The small molecule below binds the protein below.
Small molecule (SMILES): CC(=O)N[C@@H]1[C@@H](O)[C@H](O)[C@@H](CO)O[C@H]1O

Sequence of chain 1.H:
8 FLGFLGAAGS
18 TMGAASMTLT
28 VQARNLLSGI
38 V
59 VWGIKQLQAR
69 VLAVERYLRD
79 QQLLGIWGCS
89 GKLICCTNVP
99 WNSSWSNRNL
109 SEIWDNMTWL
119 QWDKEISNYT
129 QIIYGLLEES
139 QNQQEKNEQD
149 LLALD

Binding-site contacts:
Ligand atom C7 contacts residue GLU110 of chain 1.H at 4.4 Å.
Ligand atom C1 contacts residue ASN107 of chain 1.H at 1.5 Å.
Ligand atom C8 contacts residue GLU110 of chain 1.H at 3.5 Å.
Ligand atom O7 contacts residue ASN107 of chain 1.H at 3.4 Å (h-bond).
Ligand atom C4 contacts residue ASN107 of chain 1.H at 4.2 Å.
Ligand atom C5 contacts residue ASN107 of chain 1.H at 3.7 Å.
Ligand atom N2 contacts residue ASN107 of chain 1.H at 2.8 Å (h-bond).
Ligand atom O7 contacts residue SER109 of chain 1.H at 4.3 Å.
Ligand atom N2 contacts residue GLU110 of chain 1.H at 4.4 Å.
Ligand atom C2 contacts residue ASN107 of chain 1.H at 2.5 Å.
Ligand atom O5 contacts residue ASN107 of chain 1.H at 2.4 Å (h-bond).
Ligand atom C8 contacts residue ASN107 of chain 1.H at 3.9 Å.
Ligand atom C7 contacts residue ASN107 of chain 1.H at 3.3 Å.
Ligand atom C3 contacts residue ASN107 of chain 1.H at 3.8 Å.